Sequence of chain 1.A:
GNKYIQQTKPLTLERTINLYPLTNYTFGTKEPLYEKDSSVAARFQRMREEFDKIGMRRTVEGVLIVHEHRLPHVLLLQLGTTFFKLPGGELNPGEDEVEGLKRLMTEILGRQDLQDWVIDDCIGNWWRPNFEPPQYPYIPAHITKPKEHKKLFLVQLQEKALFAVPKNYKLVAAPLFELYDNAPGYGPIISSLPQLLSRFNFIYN

Sequence of chain 1.D:
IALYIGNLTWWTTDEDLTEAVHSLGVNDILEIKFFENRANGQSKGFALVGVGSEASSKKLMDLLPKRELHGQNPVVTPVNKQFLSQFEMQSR

A protein and the small-molecule ligand that binds it are described below.
Small molecule (SMILES): Nc1nc(=O)c2ncn([C@@H]3O[C@H](CO[P](=O)(O)O[C@H]4[C@@H](O)[C@H](n5ccc(=O)[nH]c5=O)O[C@@H]4CO[P](=O)(O)O[C@H]4[C@@H](O)[C@H](n5ccc(=O)[nH]c5=O)O[C@@H]4CO)[C@@H](O[P](=O)(O)OC[C@H]4O[C@@H](n5ccc(=O)[nH]c5=O)[C@H](O)[C@@H]4O[P](=O)(O)OC[C@H]4O[C@@H](n5cnc6c(N)ncnc65)[C@H](O)[C@@H]4O)[C@H]3O)c2[nH]1

Binding-site contacts:
Ligand atom C6 contacts residue ARG43 of chain 1.A at 2.8 Å.
Ligand atom O2' contacts residue VAL40 of chain 1.A at 3.1 Å.
Ligand atom O4 contacts residue SER39 of chain 1.A at 3.7 Å.
Ligand atom O2 contacts residue PHE84 of chain 1.A at 3.0 Å (h-bond).
Ligand atom C5' contacts residue PRO186 of chain 1.A at 3.5 Å (hydrophobic).
Ligand atom O4' contacts residue GLY189 of chain 1.A at 3.6 Å (h-bond).
Ligand atom O4 contacts residue ARG43 of chain 1.A at 3.3 Å (salt-bridge).
Ligand atom O4' contacts residue GLY187 of chain 1.A at 3.4 Å (h-bond).
Ligand atom C4 contacts residue PHE84 of chain 1.A at 3.6 Å (hydrophobic).
Ligand atom O4 contacts residue PHE84 of chain 1.A at 3.5 Å (h-bond).
Ligand atom C5' contacts residue PRO135 of chain 1.A at 3.5 Å (hydrophobic).
Ligand atom O2 contacts residue THR82 of chain 1.A at 3.6 Å (h-bond).
Ligand atom O6 contacts residue ARG43 of chain 1.A at 3.1 Å (salt-bridge).
Ligand atom C1' contacts residue GLY187 of chain 1.A at 3.5 Å.
Ligand atom N2 contacts residue GLU35 of chain 1.A at 3.5 Å (salt-bridge).
Ligand atom N1 contacts residue ARG43 of chain 1.A at 3.4 Å (salt-bridge).
Ligand atom O5' contacts residue PRO135 of chain 1.A at 3.0 Å.
Ligand atom O2 contacts residue PHE83 of chain 1.A at 3.6 Å.
Ligand atom O2' contacts residue THR82 of chain 1.A at 3.0 Å (h-bond).
Ligand atom C4 contacts residue SER38 of chain 1.A at 3.2 Å.
Ligand atom C4 contacts residue PHE83 of chain 1.A at 3.4 Å (hydrophobic).
Ligand atom C6 contacts residue PHE83 of chain 1.A at 2.8 Å (hydrophobic).
Ligand atom O6 contacts residue PHE83 of chain 1.A at 3.1 Å.
Ligand atom N3 contacts residue PHE84 of chain 1.A at 2.9 Å (h-bond).
Ligand atom N3 contacts residue PHE83 of chain 1.A at 3.5 Å.
Ligand atom O4 contacts residue SER38 of chain 1.A at 2.7 Å (h-bond).
Ligand atom O4' contacts residue PRO186 of chain 1.A at 3.2 Å (h-bond).
Ligand atom C2 contacts residue PHE83 of chain 1.A at 3.6 Å (hydrophobic).
Ligand atom N1 contacts residue PHE83 of chain 1.A at 3.0 Å.
Ligand atom C4' contacts residue PRO186 of chain 1.A at 3.2 Å (hydrophobic).
Ligand atom C5 contacts residue ARG43 of chain 1.A at 2.9 Å.
Ligand atom N6 contacts residue PHE83 of chain 1.A at 3.7 Å.
Ligand atom N7 contacts residue ARG43 of chain 1.A at 3.4 Å (salt-bridge).
Ligand atom N7 contacts residue GLY80 of chain 1.A at 3.5 Å.
Ligand atom C5 contacts residue PHE83 of chain 1.A at 2.9 Å (hydrophobic).
Ligand atom N3 contacts residue SER38 of chain 1.A at 3.0 Å (h-bond).
Ligand atom N7 contacts residue PHE83 of chain 1.A at 3.3 Å.
Ligand atom C5' contacts residue ARG106 of chain 1.D at 3.4 Å.
Ligand atom N3 contacts residue TYR188 of chain 1.A at 3.6 Å.
Ligand atom C4 contacts residue ARG43 of chain 1.A at 3.5 Å.